Sequence of chain 2.B:
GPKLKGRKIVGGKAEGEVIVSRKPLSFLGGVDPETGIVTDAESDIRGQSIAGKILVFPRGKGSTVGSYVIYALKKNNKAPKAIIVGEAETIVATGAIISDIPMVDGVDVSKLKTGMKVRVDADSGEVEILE

The protein below binds the small molecule below.
Small molecule (SMILES): C[C@@](O)(CCOP(=O)(O)O)CC(=O)O

Binding-site contacts:
Ligand atom O5 contacts residue VAL65 of chain 2.B at 3.8 Å.
Ligand atom C3A contacts residue TYR365 of chain 2.A at 3.8 Å (hydrophobic).
Ligand atom OP3 contacts residue GLY48 of chain 2.A at 3.6 Å.
Ligand atom OP1 contacts residue ALA47 of chain 2.A at 3.2 Å.
Ligand atom C1 contacts residue THR64 of chain 2.B at 3.6 Å.
Ligand atom C3 contacts residue SER63 of chain 2.B at 3.5 Å.
Ligand atom OP2 contacts residue PRO80 of chain 2.A at 2.6 Å (h-bond).
Ligand atom O1 contacts residue GLU129 of chain 2.A at 3.6 Å.
Ligand atom C3A contacts residue SER63 of chain 2.B at 3.1 Å.
Ligand atom O5 contacts residue ASN53 of chain 2.A at 2.8 Å (h-bond).
Ligand atom C4 contacts residue VAL345 of chain 2.A at 3.7 Å (hydrophobic).
Ligand atom C1 contacts residue GLU129 of chain 2.A at 3.5 Å.
Ligand atom O3A contacts residue GLU129 of chain 2.A at 3.0 Å (salt-bridge).
Ligand atom P contacts residue VAL49 of chain 2.A at 3.8 Å.
Ligand atom O1 contacts residue SER130 of chain 2.A at 2.8 Å (h-bond).
Ligand atom O3A contacts residue LYS361 of chain 2.A at 3.2 Å (salt-bridge).
Ligand atom C1 contacts residue SER63 of chain 2.B at 3.6 Å.
Ligand atom OP3 contacts residue ASN53 of chain 2.A at 3.3 Å (h-bond).
Ligand atom P contacts residue GLY48 of chain 2.A at 3.8 Å.
Ligand atom OP1 contacts residue VAL49 of chain 2.A at 3.8 Å.
Ligand atom C4 contacts residue ASN53 of chain 2.A at 3.8 Å.
Ligand atom OP1 contacts residue GLY48 of chain 2.A at 2.8 Å (h-bond).
Ligand atom C1 contacts residue LYS361 of chain 2.A at 3.8 Å.
Ligand atom O5 contacts residue VAL345 of chain 2.A at 3.5 Å.
Ligand atom OP1 contacts residue ASN79 of chain 2.A at 2.9 Å (h-bond).
Ligand atom C2 contacts residue SER63 of chain 2.B at 3.2 Å.
Ligand atom O3A contacts residue F3S1 of chain 2.D at 3.6 Å.
Ligand atom OP3 contacts residue SER50 of chain 2.A at 2.8 Å (h-bond).
Ligand atom C1 contacts residue SER130 of chain 2.A at 3.3 Å.
Ligand atom C2 contacts residue GLU129 of chain 2.A at 3.2 Å.
Ligand atom OP2 contacts residue ASN79 of chain 2.A at 3.8 Å.
Ligand atom C3 contacts residue GLU129 of chain 2.A at 3.7 Å.
Ligand atom C5 contacts residue ASN79 of chain 2.A at 3.6 Å.
Ligand atom O1 contacts residue SER63 of chain 2.B at 3.7 Å.
Ligand atom O2 contacts residue GLU129 of chain 2.A at 3.5 Å (salt-bridge).
Ligand atom P contacts residue ASN53 of chain 2.A at 3.7 Å.
Ligand atom O2 contacts residue LYS361 of chain 2.A at 2.9 Å (salt-bridge).
Ligand atom O2 contacts residue SER130 of chain 2.A at 2.7 Å (h-bond).
Ligand atom OP3 contacts residue VAL49 of chain 2.A at 2.6 Å (h-bond).
Ligand atom O1 contacts residue THR64 of chain 2.B at 2.8 Å (h-bond).

Sequence of chain 2.A:
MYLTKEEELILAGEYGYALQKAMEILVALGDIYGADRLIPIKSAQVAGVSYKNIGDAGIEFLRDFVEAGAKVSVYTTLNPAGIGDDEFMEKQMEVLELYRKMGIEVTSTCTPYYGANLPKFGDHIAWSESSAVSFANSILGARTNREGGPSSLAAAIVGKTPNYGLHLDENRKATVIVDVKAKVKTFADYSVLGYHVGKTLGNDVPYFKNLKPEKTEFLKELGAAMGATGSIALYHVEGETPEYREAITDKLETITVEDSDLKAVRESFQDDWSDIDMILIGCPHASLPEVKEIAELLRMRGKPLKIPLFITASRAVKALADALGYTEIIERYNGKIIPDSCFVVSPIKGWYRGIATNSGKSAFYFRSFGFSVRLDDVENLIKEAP